Binding-site contacts:
Ligand atom C16 contacts residue TRP117 of chain 45.A at 3.7 Å (hydrophobic).
Ligand atom C2 contacts residue ARG224 of chain 45.A at 3.8 Å.
Ligand atom N1 contacts residue ARG224 of chain 45.A at 4.2 Å.
Ligand atom N1 contacts residue TRP117 of chain 45.A at 4.1 Å.
Ligand atom O1S contacts residue ASP228 of chain 45.A at 3.6 Å.
Ligand atom O1S contacts residue ARG98 of chain 45.A at 3.6 Å.
Ligand atom C13 contacts residue ARG224 of chain 45.A at 4.1 Å.
Ligand atom O1S contacts residue THR226 of chain 45.A at 4.3 Å.
Ligand atom C2 contacts residue ARG98 of chain 45.A at 3.4 Å.
Ligand atom C16 contacts residue ARG224 of chain 45.A at 4.0 Å.
Ligand atom C15 contacts residue TRP117 of chain 45.A at 4.2 Å (hydrophobic).
Ligand atom N1 contacts residue ARG98 of chain 45.A at 4.3 Å.
Ligand atom C14 contacts residue ARG224 of chain 45.A at 4.5 Å.
Ligand atom C15 contacts residue ARG224 of chain 45.A at 3.3 Å.
Ligand atom C3 contacts residue TRP117 of chain 45.A at 3.5 Å (hydrophobic).
Ligand atom C3 contacts residue ARG98 of chain 45.A at 3.2 Å.
Ligand atom O3S contacts residue THR226 of chain 45.A at 4.0 Å.
Ligand atom C3 contacts residue ARG224 of chain 45.A at 3.5 Å.
Ligand atom C1 contacts residue ARG98 of chain 45.A at 3.2 Å.
Ligand atom S1 contacts residue ARG98 of chain 45.A at 4.4 Å.
Ligand atom C1 contacts residue ARG224 of chain 45.A at 3.8 Å.

The small molecule below binds the protein below.
Small molecule (SMILES): CCCCCCCCCCCC[N+](C)(C)CCCS(=O)(=O)O

Sequence of chain 45.A:
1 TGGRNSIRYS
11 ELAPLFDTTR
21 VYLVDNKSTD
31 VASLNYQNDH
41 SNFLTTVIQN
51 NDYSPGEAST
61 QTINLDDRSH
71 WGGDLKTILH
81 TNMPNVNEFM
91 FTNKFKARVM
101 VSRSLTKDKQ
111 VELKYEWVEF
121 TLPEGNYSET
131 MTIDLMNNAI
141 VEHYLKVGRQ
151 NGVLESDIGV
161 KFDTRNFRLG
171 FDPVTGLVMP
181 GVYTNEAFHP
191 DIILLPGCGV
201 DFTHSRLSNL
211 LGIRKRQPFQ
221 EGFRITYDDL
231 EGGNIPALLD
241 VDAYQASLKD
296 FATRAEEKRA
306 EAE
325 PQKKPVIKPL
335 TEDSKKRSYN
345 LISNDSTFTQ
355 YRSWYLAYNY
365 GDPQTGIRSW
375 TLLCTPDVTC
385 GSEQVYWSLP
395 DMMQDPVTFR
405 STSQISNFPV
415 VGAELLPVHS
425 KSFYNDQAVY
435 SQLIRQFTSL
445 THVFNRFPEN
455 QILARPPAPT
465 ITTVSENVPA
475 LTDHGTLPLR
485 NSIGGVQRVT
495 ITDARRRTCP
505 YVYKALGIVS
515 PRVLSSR